Sequence of chain 1.C:
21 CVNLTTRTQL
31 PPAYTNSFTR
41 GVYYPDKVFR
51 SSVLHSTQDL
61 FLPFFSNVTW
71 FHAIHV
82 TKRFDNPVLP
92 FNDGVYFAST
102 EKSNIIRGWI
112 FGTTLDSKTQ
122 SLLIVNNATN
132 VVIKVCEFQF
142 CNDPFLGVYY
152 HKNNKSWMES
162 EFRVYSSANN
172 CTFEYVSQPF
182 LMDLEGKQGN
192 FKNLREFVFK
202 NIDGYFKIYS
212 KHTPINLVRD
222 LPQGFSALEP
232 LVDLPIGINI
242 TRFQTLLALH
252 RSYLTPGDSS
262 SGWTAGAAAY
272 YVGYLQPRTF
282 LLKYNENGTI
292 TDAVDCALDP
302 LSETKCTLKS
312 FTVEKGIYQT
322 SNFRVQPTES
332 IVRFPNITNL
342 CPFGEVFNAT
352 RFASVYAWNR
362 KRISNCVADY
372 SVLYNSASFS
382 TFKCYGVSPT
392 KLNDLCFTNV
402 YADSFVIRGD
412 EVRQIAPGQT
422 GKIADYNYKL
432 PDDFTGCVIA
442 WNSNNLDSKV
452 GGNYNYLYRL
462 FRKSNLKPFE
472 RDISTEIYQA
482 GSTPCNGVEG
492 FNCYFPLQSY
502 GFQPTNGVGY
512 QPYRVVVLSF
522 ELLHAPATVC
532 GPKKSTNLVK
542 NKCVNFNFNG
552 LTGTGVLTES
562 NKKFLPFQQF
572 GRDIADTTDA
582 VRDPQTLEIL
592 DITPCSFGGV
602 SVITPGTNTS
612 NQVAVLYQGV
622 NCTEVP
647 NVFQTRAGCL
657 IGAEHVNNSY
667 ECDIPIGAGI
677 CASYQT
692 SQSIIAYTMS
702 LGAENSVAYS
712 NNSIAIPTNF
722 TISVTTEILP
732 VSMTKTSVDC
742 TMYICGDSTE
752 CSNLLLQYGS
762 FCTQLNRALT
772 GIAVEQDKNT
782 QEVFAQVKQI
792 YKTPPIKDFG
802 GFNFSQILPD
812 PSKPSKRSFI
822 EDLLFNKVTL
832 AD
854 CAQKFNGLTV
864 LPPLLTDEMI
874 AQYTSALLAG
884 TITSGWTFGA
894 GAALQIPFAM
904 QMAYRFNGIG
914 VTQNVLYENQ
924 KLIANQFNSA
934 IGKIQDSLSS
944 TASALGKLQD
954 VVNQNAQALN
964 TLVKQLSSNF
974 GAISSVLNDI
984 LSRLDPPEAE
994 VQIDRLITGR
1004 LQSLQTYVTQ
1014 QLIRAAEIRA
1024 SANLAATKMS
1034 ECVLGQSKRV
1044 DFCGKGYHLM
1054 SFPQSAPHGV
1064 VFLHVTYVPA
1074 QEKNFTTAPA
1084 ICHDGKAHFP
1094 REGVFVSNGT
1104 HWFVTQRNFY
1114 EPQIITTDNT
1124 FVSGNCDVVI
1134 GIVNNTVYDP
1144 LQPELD

Binding-site contacts:
Ligand atom N2 contacts residue ASN712 of chain 1.C at 3.0 Å (h-bond).
Ligand atom C4 contacts residue ASN712 of chain 1.C at 4.1 Å.
Ligand atom O7 contacts residue ILE1133 of chain 1.C at 4.1 Å.
Ligand atom C1 contacts residue ASN712 of chain 1.C at 1.4 Å.
Ligand atom C3 contacts residue ASN712 of chain 1.C at 3.8 Å.
Ligand atom C7 contacts residue ASN712 of chain 1.C at 3.9 Å.
Ligand atom C2 contacts residue ASN712 of chain 1.C at 2.4 Å.
Ligand atom C5 contacts residue ASN712 of chain 1.C at 3.6 Å.
Ligand atom C8 contacts residue ASN712 of chain 1.C at 4.4 Å.
Ligand atom O5 contacts residue ASN712 of chain 1.C at 2.2 Å (h-bond).

A protein and the small-molecule ligand that binds it are described below.
Small molecule (SMILES): CC(=O)N[C@@H]1[C@@H](O)[C@H](O)[C@@H](CO)O[C@H]1O